A small-molecule ligand and the protein it binds are described below.
Small molecule (SMILES): Nc1ncnc2c1ncn2[C@@H]1O[C@H](CO[P](=O)(O)C[P](=O)(O)OP(=O)(O)O)[C@@H](O)[C@H]1O

Sequence of chain 1.O:
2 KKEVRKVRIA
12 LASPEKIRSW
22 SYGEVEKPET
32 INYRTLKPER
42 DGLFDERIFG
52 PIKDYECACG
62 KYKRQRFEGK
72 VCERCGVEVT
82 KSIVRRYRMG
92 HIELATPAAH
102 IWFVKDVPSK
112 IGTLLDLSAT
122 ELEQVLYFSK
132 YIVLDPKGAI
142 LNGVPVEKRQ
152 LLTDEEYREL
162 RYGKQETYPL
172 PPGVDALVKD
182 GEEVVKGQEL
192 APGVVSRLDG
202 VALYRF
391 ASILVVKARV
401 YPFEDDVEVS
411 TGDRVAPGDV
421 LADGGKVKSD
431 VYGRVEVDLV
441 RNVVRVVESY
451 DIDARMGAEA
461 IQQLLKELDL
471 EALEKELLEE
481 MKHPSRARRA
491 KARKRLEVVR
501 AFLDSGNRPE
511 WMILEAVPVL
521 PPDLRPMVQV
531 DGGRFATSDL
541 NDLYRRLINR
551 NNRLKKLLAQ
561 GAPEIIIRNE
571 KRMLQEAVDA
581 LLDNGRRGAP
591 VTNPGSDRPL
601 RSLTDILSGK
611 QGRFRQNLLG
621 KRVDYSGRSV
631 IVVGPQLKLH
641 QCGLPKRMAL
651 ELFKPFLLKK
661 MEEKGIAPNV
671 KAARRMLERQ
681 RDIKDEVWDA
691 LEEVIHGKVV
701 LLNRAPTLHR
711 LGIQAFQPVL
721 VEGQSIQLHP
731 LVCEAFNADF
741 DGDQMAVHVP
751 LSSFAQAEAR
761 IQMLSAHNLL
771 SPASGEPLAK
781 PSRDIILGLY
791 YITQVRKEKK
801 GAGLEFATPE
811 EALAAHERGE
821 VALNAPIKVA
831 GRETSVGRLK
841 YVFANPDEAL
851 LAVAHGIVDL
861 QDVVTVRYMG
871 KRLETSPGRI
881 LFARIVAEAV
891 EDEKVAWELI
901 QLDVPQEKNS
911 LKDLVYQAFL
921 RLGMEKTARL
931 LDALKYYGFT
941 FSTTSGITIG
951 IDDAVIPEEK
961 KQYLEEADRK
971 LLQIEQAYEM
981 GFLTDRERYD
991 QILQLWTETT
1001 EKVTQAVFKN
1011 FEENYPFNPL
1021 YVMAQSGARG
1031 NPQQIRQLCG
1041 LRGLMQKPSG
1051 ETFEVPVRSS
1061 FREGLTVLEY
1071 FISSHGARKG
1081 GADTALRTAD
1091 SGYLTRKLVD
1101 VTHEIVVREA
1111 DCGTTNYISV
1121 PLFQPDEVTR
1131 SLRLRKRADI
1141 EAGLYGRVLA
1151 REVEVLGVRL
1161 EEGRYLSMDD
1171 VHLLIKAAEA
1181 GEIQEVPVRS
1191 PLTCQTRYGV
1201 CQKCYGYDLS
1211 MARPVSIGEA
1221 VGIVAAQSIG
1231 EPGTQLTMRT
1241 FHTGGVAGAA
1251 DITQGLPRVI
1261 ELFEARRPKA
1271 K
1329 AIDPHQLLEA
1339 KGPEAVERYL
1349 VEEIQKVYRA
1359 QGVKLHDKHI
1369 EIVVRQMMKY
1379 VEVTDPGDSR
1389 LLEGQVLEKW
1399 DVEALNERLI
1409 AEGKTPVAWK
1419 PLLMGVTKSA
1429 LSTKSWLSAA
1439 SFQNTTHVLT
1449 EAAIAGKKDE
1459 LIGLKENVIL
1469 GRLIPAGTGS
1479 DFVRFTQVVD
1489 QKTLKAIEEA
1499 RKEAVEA

Binding-site contacts:
Ligand atom C6 contacts residue MET1238 of chain 1.O at 3.5 Å (hydrophobic).
Ligand atom O3G contacts residue ARG1029 of chain 1.O at 3.1 Å (salt-bridge).
Ligand atom O1G contacts residue ARG1239 of chain 1.O at 2.6 Å (salt-bridge).
Ligand atom N6 contacts residue MET1238 of chain 1.O at 3.8 Å.
Ligand atom O3B contacts residue ARG1239 of chain 1.O at 3.5 Å (salt-bridge).
Ligand atom PG contacts residue ARG1029 of chain 1.O at 3.4 Å.
Ligand atom O2G contacts residue ARG1029 of chain 1.O at 3.3 Å (salt-bridge).
Ligand atom O3G contacts residue GLU685 of chain 1.N at 3.4 Å (salt-bridge).
Ligand atom O1A contacts residue ASP739 of chain 1.O at 2.8 Å (salt-bridge).
Ligand atom O2G contacts residue ARG879 of chain 1.N at 3.7 Å.
Ligand atom O2B contacts residue ARG1239 of chain 1.O at 3.2 Å (salt-bridge).
Ligand atom O1B contacts residue GLN1235 of chain 1.O at 3.6 Å.
Ligand atom C2' contacts residue ASN737 of chain 1.O at 3.6 Å.
Ligand atom O2B contacts residue ARG783 of chain 1.O at 3.6 Å.
Ligand atom C3' contacts residue ASN737 of chain 1.O at 3.4 Å.
Ligand atom O2B contacts residue MG1 of chain 1.Y at 2.1 Å.
Ligand atom O2A contacts residue MG1 of chain 1.Y at 3.5 Å.
Ligand atom O1B contacts residue ARG1239 of chain 1.O at 3.1 Å (salt-bridge).
Ligand atom C5' contacts residue MG1 of chain 1.X at 3.7 Å.
Ligand atom PG contacts residue ARG1239 of chain 1.O at 3.6 Å.
Ligand atom N3 contacts residue MET1238 of chain 1.O at 3.7 Å.
Ligand atom O1G contacts residue ARG1029 of chain 1.O at 3.0 Å (salt-bridge).
Ligand atom C4' contacts residue ARG704 of chain 1.O at 3.5 Å.
Ligand atom PG contacts residue MG1 of chain 1.Y at 3.1 Å.
Ligand atom O1A contacts residue MG1 of chain 1.X at 2.4 Å.
Ligand atom O1A contacts residue MG1 of chain 1.Y at 2.4 Å.
Ligand atom O2' contacts residue ASN737 of chain 1.O at 2.7 Å (h-bond).
Ligand atom O3B contacts residue MG1 of chain 1.Y at 3.1 Å.
Ligand atom C4 contacts residue MET1238 of chain 1.O at 3.6 Å (hydrophobic).
Ligand atom PB contacts residue MG1 of chain 1.Y at 2.7 Å.
Ligand atom PB contacts residue ARG1239 of chain 1.O at 3.4 Å.
Ligand atom PA contacts residue MG1 of chain 1.Y at 2.9 Å.
Ligand atom O4' contacts residue ARG704 of chain 1.O at 3.0 Å (salt-bridge).
Ligand atom C1' contacts residue ARG704 of chain 1.O at 3.6 Å.
Ligand atom C3A contacts residue MG1 of chain 1.Y at 2.5 Å.
Ligand atom O3' contacts residue ASN737 of chain 1.O at 2.4 Å (h-bond).
Ligand atom O3G contacts residue MG1 of chain 1.Y at 2.0 Å.
Ligand atom O3G contacts residue ARG879 of chain 1.N at 3.2 Å (salt-bridge).
Ligand atom O1G contacts residue ARG783 of chain 1.O at 3.4 Å (salt-bridge).
Ligand atom C5 contacts residue MET1238 of chain 1.O at 3.7 Å (hydrophobic).

Sequence of chain 1.N:
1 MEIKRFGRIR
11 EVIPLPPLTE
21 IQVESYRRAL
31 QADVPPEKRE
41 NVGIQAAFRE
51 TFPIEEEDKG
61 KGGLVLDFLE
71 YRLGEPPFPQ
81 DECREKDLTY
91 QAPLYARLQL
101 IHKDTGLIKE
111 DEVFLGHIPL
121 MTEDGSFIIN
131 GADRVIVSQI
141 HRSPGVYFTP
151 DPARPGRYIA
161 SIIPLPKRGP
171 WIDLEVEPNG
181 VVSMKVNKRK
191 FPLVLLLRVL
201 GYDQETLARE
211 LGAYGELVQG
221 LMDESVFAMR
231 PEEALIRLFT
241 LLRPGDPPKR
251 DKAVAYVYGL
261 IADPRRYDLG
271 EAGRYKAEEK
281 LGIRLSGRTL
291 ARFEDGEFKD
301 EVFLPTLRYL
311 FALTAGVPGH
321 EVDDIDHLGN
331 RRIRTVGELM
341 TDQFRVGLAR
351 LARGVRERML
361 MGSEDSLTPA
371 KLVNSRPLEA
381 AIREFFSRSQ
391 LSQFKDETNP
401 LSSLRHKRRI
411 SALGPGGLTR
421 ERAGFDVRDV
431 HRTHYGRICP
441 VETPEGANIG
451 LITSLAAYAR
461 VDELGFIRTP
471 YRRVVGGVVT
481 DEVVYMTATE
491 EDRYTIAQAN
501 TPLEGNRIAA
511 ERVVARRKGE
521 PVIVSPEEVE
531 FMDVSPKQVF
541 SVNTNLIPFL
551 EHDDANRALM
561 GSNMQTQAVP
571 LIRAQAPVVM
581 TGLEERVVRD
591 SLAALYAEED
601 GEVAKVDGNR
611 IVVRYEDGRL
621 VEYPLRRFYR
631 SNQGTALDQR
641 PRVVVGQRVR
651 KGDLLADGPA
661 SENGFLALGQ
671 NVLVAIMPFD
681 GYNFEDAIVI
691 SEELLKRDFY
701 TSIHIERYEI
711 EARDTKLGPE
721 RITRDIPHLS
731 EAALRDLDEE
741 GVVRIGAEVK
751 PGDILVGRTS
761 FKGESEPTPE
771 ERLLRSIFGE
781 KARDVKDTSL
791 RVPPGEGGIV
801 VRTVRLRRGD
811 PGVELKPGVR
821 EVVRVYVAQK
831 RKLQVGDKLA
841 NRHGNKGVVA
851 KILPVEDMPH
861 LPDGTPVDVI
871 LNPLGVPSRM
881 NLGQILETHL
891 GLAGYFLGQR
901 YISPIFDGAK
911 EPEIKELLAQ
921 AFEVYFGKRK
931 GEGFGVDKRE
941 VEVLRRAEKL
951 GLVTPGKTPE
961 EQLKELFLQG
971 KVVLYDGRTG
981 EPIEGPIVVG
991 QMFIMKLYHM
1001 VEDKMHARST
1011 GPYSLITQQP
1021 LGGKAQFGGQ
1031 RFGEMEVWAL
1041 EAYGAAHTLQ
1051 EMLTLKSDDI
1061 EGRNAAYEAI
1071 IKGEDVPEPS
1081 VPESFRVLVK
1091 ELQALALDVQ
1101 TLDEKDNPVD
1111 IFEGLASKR